Sequence of chain 1.F:
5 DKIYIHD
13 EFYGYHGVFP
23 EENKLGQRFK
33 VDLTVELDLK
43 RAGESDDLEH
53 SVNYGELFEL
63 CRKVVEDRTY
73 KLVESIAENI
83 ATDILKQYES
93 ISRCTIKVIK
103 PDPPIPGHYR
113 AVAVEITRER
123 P

Sequence of chain 1.E:
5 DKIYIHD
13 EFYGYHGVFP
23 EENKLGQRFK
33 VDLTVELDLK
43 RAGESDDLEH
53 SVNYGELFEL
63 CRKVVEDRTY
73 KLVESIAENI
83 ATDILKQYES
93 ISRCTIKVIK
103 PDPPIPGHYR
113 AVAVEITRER

This small molecule binds to this protein.
Small molecule (SMILES): Cn1cnc2c(O)nc(N)nc21

Binding-site contacts:
Ligand atom N11 contacts residue TYR56 of chain 1.F at 3.2 Å.
Ligand atom N4 contacts residue LYS102 of chain 1.E at 3.9 Å.
Ligand atom C9 contacts residue LEU50 of chain 1.F at 3.7 Å (hydrophobic).
Ligand atom C3 contacts residue TYR56 of chain 1.F at 3.3 Å (hydrophobic).
Ligand atom N10 contacts residue ILE7 of chain 1.F at 3.8 Å.
Ligand atom C6 contacts residue VAL75 of chain 1.E at 4.3 Å (hydrophobic).
Ligand atom C12 contacts residue TYR56 of chain 1.F at 3.2 Å (hydrophobic).
Ligand atom C9 contacts residue TYR56 of chain 1.F at 3.4 Å (hydrophobic).
Ligand atom C1 contacts residue TYR56 of chain 1.F at 3.7 Å (hydrophobic).
Ligand atom N8 contacts residue LEU74 of chain 1.E at 4.2 Å.
Ligand atom N10 contacts residue LEU50 of chain 1.F at 4.1 Å.
Ligand atom O7 contacts residue GLU76 of chain 1.E at 3.3 Å (salt-bridge).
Ligand atom O7 contacts residue VAL75 of chain 1.E at 3.0 Å (h-bond).
Ligand atom C6 contacts residue GLU76 of chain 1.E at 3.7 Å.
Ligand atom C1 contacts residue ASN55 of chain 1.F at 3.1 Å.
Ligand atom C5 contacts residue TYR56 of chain 1.F at 3.2 Å (hydrophobic).
Ligand atom N2 contacts residue TYR56 of chain 1.F at 3.4 Å.
Ligand atom O7 contacts residue LYS73 of chain 1.E at 3.9 Å.
Ligand atom N10 contacts residue VAL54 of chain 1.F at 2.6 Å (h-bond).
Ligand atom C5 contacts residue VAL20 of chain 1.E at 4.2 Å (hydrophobic).
Ligand atom N8 contacts residue TYR56 of chain 1.F at 3.7 Å.
Ligand atom C6 contacts residue TYR56 of chain 1.F at 3.6 Å (hydrophobic).
Ligand atom C12 contacts residue LEU50 of chain 1.F at 3.9 Å (hydrophobic).
Ligand atom N4 contacts residue TYR56 of chain 1.F at 3.4 Å (h-bond).
Ligand atom N8 contacts residue LEU50 of chain 1.F at 4.2 Å.
Ligand atom N10 contacts residue GLU76 of chain 1.E at 3.1 Å (salt-bridge).
Ligand atom N10 contacts residue SER53 of chain 1.F at 3.8 Å.
Ligand atom N8 contacts residue GLU76 of chain 1.E at 3.1 Å (salt-bridge).
Ligand atom N11 contacts residue ASN55 of chain 1.F at 3.9 Å.
Ligand atom N11 contacts residue LEU50 of chain 1.F at 3.5 Å.
Ligand atom C3 contacts residue VAL20 of chain 1.E at 3.9 Å (hydrophobic).
Ligand atom O7 contacts residue TYR56 of chain 1.F at 4.3 Å.
Ligand atom N4 contacts residue VAL20 of chain 1.E at 3.6 Å.
Ligand atom C9 contacts residue VAL54 of chain 1.F at 3.6 Å (hydrophobic).
Ligand atom N11 contacts residue VAL54 of chain 1.F at 3.7 Å.
Ligand atom N10 contacts residue TYR56 of chain 1.F at 3.8 Å.
Ligand atom C6 contacts residue LEU74 of chain 1.E at 3.8 Å (hydrophobic).
Ligand atom C9 contacts residue GLU76 of chain 1.E at 3.8 Å.
Ligand atom C1 contacts residue GLY57 of chain 1.F at 4.1 Å.
Ligand atom O7 contacts residue LEU74 of chain 1.E at 3.2 Å.